The protein below binds the small molecule below.
Small molecule (SMILES): CC(=O)N[C@@H](Cc1ccc(OP(=O)(O)O)cc1)C(=O)NC1(C(=O)N[C@@H](CC(N)=O)C(N)=O)CCCC1

Binding-site contacts:
Ligand atom OH contacts residue ARG15 of chain 1.A at 3.8 Å.
Ligand atom O3P contacts residue ARG15 of chain 1.A at 3.0 Å (salt-bridge).
Ligand atom O1P contacts residue SER36 of chain 1.A at 3.6 Å.
Ligand atom CG contacts residue LYS57 of chain 1.A at 3.7 Å.
Ligand atom N contacts residue HIS55 of chain 1.A at 2.9 Å (h-bond).
Ligand atom CA contacts residue HIS55 of chain 1.A at 3.3 Å.
Ligand atom CZ contacts residue ARG15 of chain 1.A at 3.6 Å.
Ligand atom O contacts residue LYS57 of chain 1.A at 3.7 Å.
Ligand atom O contacts residue ARG15 of chain 1.A at 2.9 Å (salt-bridge).
Ligand atom C contacts residue ARG15 of chain 1.A at 3.7 Å.
Ligand atom CE2 contacts residue ARG15 of chain 1.A at 3.5 Å.
Ligand atom O2P contacts residue ARG34 of chain 1.A at 3.3 Å (salt-bridge).
Ligand atom OD1 contacts residue PHE56 of chain 1.A at 3.4 Å.
Ligand atom CD2 contacts residue LYS57 of chain 1.A at 3.8 Å.
Ligand atom CH3 contacts residue ARG15 of chain 1.A at 3.7 Å.
Ligand atom C contacts residue HIS55 of chain 1.A at 3.6 Å.
Ligand atom CB contacts residue TRP69 of chain 1.A at 3.5 Å (hydrophobic).
Ligand atom CB2 contacts residue PHE56 of chain 1.A at 3.4 Å (hydrophobic).
Ligand atom CG contacts residue LEU68 of chain 1.A at 3.7 Å (hydrophobic).
Ligand atom O2P contacts residue SER44 of chain 1.A at 2.7 Å (h-bond).
Ligand atom OH contacts residue SER38 of chain 1.A at 3.5 Å (h-bond).
Ligand atom O contacts residue TRP69 of chain 1.A at 3.4 Å.
Ligand atom O1P contacts residue GOL1 of chain 1.G at 2.6 Å (h-bond).
Ligand atom O1P contacts residue SER38 of chain 1.A at 2.7 Å (h-bond).
Ligand atom CB2 contacts residue HIS55 of chain 1.A at 3.7 Å.
Ligand atom P contacts residue SER38 of chain 1.A at 3.5 Å.
Ligand atom P contacts residue SER36 of chain 1.A at 3.6 Å.
Ligand atom CG contacts residue LYS57 of chain 1.A at 3.5 Å.
Ligand atom P contacts residue ARG34 of chain 1.A at 3.8 Å.
Ligand atom O2P contacts residue SER36 of chain 1.A at 2.7 Å (h-bond).
Ligand atom CD2 contacts residue HIS55 of chain 1.A at 3.8 Å.
Ligand atom P contacts residue GOL1 of chain 1.G at 3.8 Å.
Ligand atom ND2 contacts residue LEU68 of chain 1.A at 2.8 Å (h-bond).
Ligand atom ND2 contacts residue LYS57 of chain 1.A at 2.9 Å (salt-bridge).
Ligand atom CB contacts residue HIS55 of chain 1.A at 3.7 Å.
Ligand atom CA contacts residue TRP69 of chain 1.A at 3.5 Å (hydrophobic).
Ligand atom OD1 contacts residue LYS57 of chain 1.A at 2.8 Å (salt-bridge).
Ligand atom O3P contacts residue ARG34 of chain 1.A at 2.8 Å (salt-bridge).
Ligand atom CB contacts residue LEU68 of chain 1.A at 3.7 Å (hydrophobic).
Ligand atom CB contacts residue LYS57 of chain 1.A at 3.7 Å.

Sequence of chain 1.A:
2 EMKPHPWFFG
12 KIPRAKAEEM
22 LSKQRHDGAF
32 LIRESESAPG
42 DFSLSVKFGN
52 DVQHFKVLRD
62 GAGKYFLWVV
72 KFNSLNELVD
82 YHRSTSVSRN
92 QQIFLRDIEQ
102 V